A small-molecule ligand and the protein it binds are described below.
Small molecule (SMILES): OC[C@H]1O[C@H](O)[C@H](O)[C@@H](O)[C@@H]1O

Binding-site contacts:
Ligand atom C6 contacts residue THR144 of chain 1.A at 3.4 Å.
Ligand atom O5 contacts residue HIS27 of chain 1.A at 3.4 Å (h-bond).
Ligand atom C2 contacts residue DTX1 of chain 1.D at 2.3 Å.
Ligand atom C2 contacts residue ASP395 of chain 1.A at 4.1 Å.
Ligand atom O6 contacts residue HIS27 of chain 1.A at 3.5 Å (h-bond).
Ligand atom C5 contacts residue HIS27 of chain 1.A at 3.9 Å.
Ligand atom C3 contacts residue ASP395 of chain 1.A at 3.6 Å.
Ligand atom C6 contacts residue GLN145 of chain 1.A at 3.6 Å.
Ligand atom C4 contacts residue TRP374 of chain 1.A at 4.0 Å (hydrophobic).
Ligand atom C1 contacts residue DTX1 of chain 1.D at 1.4 Å.
Ligand atom C3 contacts residue GLN396 of chain 1.A at 3.9 Å.
Ligand atom O3 contacts residue GLN396 of chain 1.A at 2.8 Å (h-bond).
Ligand atom C4 contacts residue UDP1 of chain 1.B at 3.9 Å.
Ligand atom C2 contacts residue UDP1 of chain 1.B at 3.8 Å.
Ligand atom C6 contacts residue HIS27 of chain 1.A at 3.3 Å.
Ligand atom O4 contacts residue UDP1 of chain 1.B at 3.3 Å (h-bond).
Ligand atom O2 contacts residue UDP1 of chain 1.B at 2.9 Å (h-bond).
Ligand atom C3 contacts residue UDP1 of chain 1.B at 3.7 Å.
Ligand atom O4 contacts residue ASP395 of chain 1.A at 3.3 Å (salt-bridge).
Ligand atom C5 contacts residue UDP1 of chain 1.B at 3.8 Å.
Ligand atom O5 contacts residue GLU24 of chain 1.A at 3.6 Å (salt-bridge).
Ligand atom O3 contacts residue ASP395 of chain 1.A at 2.8 Å (salt-bridge).
Ligand atom O2 contacts residue DTX1 of chain 1.D at 2.5 Å (h-bond).
Ligand atom O5 contacts residue UDP1 of chain 1.B at 3.2 Å (h-bond).
Ligand atom O6 contacts residue ASN375 of chain 1.A at 3.8 Å.
Ligand atom O5 contacts residue DTX1 of chain 1.D at 2.3 Å (h-bond).
Ligand atom C4 contacts residue ASP395 of chain 1.A at 3.4 Å.
Ligand atom O6 contacts residue THR144 of chain 1.A at 2.6 Å (h-bond).
Ligand atom O4 contacts residue TRP374 of chain 1.A at 2.7 Å (h-bond).
Ligand atom C1 contacts residue HIS27 of chain 1.A at 3.9 Å.
Ligand atom O4 contacts residue GLY373 of chain 1.A at 3.6 Å.
Ligand atom C4 contacts residue GLN145 of chain 1.A at 4.0 Å.
Ligand atom O2 contacts residue TRP393 of chain 1.A at 2.8 Å.
Ligand atom O2 contacts residue GLN396 of chain 1.A at 3.5 Å (h-bond).
Ligand atom O3 contacts residue GLY373 of chain 1.A at 3.4 Å.
Ligand atom C3 contacts residue DTX1 of chain 1.D at 3.5 Å.
Ligand atom O6 contacts residue GLY26 of chain 1.A at 3.1 Å (h-bond).
Ligand atom C1 contacts residue UDP1 of chain 1.B at 3.7 Å.
Ligand atom C5 contacts residue DTX1 of chain 1.D at 3.6 Å.
Ligand atom C2 contacts residue TRP393 of chain 1.A at 3.8 Å (hydrophobic).

Sequence of chain 1.A:
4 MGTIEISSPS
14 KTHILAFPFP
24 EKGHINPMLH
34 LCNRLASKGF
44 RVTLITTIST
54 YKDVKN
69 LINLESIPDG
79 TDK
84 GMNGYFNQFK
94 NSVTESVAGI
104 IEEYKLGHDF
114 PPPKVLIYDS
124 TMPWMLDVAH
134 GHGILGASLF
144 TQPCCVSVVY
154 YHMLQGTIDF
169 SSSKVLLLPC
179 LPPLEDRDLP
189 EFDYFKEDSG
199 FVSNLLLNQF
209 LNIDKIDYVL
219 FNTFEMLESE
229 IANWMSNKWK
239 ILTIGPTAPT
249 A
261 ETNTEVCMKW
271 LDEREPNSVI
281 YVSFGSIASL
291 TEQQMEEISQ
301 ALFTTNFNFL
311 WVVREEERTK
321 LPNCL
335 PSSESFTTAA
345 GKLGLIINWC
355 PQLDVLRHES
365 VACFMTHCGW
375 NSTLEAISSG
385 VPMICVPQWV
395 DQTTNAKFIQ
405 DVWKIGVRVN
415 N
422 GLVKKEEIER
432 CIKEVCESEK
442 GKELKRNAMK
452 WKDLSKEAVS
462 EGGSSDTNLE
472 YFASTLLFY